Binding-site contacts:
Ligand atom O5 contacts residue SER800 of chain 1.B at 3.4 Å (h-bond).
Ligand atom C8 contacts residue ASN798 of chain 1.B at 4.0 Å.
Ligand atom C3 contacts residue SER800 of chain 1.B at 4.4 Å.
Ligand atom C3 contacts residue ASN798 of chain 1.B at 3.8 Å.
Ligand atom C4 contacts residue ASN798 of chain 1.B at 4.2 Å.
Ligand atom N2 contacts residue ASN798 of chain 1.B at 2.9 Å (h-bond).
Ligand atom C5 contacts residue SER800 of chain 1.B at 3.6 Å.
Ligand atom C2 contacts residue SER800 of chain 1.B at 4.2 Å.
Ligand atom C1 contacts residue GLN801 of chain 1.B at 4.0 Å.
Ligand atom O5 contacts residue GLN801 of chain 1.B at 3.3 Å (h-bond).
Ligand atom C5 contacts residue ASN798 of chain 1.B at 3.7 Å.
Ligand atom O5 contacts residue ASN798 of chain 1.B at 2.4 Å (h-bond).
Ligand atom C5 contacts residue GLN801 of chain 1.B at 3.1 Å.
Ligand atom C1 contacts residue ASN798 of chain 1.B at 1.4 Å.
Ligand atom O7 contacts residue ASN798 of chain 1.B at 3.5 Å (h-bond).
Ligand atom C6 contacts residue GLN801 of chain 1.B at 3.1 Å.
Ligand atom O6 contacts residue GLN801 of chain 1.B at 2.9 Å (h-bond).
Ligand atom C1 contacts residue SER800 of chain 1.B at 3.1 Å.
Ligand atom C2 contacts residue ASN798 of chain 1.B at 2.4 Å.
Ligand atom C7 contacts residue ASN798 of chain 1.B at 3.4 Å.

A protein and the small-molecule ligand that binds it are described below.
Small molecule (SMILES): CC(=O)N[C@H]1[C@H](O[C@H]2[C@H](O)[C@@H](NC(C)=O)CO[C@@H]2CO)O[C@H](CO)[C@@H](O)[C@@H]1O

Sequence of chain 1.B:
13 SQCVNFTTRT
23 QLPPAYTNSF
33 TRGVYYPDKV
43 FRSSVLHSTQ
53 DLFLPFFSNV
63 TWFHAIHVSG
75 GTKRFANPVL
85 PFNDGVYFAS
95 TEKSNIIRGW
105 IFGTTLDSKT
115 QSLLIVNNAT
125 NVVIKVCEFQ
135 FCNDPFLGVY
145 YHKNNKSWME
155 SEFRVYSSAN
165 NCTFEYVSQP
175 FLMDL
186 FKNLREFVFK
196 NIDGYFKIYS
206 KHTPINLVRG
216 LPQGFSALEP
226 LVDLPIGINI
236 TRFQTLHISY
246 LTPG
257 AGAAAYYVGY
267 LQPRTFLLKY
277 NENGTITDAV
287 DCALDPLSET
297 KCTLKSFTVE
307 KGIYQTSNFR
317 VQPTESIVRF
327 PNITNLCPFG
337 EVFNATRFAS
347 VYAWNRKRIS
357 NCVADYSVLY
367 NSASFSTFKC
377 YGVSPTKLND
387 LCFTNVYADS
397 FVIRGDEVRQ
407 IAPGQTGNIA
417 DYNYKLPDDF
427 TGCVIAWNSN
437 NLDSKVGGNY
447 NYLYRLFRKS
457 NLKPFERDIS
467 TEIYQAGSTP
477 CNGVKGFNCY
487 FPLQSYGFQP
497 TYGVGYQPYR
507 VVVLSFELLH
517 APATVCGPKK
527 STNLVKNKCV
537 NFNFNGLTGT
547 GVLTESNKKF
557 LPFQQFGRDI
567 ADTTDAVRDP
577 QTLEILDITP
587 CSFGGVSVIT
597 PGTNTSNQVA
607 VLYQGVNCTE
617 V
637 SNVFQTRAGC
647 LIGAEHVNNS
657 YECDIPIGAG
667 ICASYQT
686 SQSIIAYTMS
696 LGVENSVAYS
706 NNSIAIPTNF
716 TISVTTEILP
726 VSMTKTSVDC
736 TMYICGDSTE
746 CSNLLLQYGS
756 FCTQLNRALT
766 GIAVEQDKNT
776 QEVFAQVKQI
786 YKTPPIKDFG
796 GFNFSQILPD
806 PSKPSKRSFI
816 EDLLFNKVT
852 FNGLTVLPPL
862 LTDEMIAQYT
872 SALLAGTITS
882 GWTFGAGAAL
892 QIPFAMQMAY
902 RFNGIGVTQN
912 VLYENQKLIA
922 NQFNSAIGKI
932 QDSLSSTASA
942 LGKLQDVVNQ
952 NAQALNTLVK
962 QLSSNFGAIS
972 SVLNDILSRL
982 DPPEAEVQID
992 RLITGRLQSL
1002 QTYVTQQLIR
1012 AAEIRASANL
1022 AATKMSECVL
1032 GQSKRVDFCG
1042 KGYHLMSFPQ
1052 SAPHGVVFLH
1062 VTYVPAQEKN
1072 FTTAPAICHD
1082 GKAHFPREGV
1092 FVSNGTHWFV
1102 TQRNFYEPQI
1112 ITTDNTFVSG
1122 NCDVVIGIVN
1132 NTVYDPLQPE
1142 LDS